Sequence of chain 1.A:
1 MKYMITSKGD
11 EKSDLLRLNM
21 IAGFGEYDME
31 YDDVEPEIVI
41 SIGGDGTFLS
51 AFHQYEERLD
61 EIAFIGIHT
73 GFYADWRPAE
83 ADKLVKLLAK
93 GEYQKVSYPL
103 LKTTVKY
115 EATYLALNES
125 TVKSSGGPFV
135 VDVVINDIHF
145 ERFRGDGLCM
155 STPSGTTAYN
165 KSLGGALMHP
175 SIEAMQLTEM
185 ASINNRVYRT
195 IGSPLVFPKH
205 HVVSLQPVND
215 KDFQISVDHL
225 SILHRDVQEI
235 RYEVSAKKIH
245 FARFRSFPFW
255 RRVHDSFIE

Sequence of chain 4.A:
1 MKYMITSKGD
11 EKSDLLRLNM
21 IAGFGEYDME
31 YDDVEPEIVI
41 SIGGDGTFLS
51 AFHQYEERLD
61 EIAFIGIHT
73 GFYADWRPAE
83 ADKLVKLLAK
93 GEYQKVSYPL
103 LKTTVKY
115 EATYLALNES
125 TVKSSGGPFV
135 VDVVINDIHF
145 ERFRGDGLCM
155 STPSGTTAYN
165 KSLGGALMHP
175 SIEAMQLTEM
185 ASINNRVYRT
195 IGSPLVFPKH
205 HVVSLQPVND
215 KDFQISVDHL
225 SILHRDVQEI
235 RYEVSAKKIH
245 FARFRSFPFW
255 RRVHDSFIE

This protein binds this small molecule.
Small molecule (SMILES): Nc1ncnc2c1ncn2[C@@H]1O[C@H](CO[P](=O)(O)O[P](=O)(O)OC[C@H]2O[C@@H](n3cnc4c(N)ncnc43)[C@H](O)[C@@H]2O)[C@@H](O)[C@H]1O

Binding-site contacts:
Ligand atom N1B contacts residue ILE187 of chain 1.A at 3.2 Å.
Ligand atom N6A contacts residue ASN122 of chain 4.A at 3.0 Å (h-bond).
Ligand atom C3E contacts residue ASN122 of chain 4.A at 3.7 Å.
Ligand atom N3B contacts residue TYR163 of chain 4.A at 3.3 Å (h-bond).
Ligand atom C2A contacts residue PHE74 of chain 4.A at 3.3 Å (hydrophobic).
Ligand atom C2B contacts residue SER166 of chain 4.A at 3.1 Å.
Ligand atom O1B contacts residue HIS223 of chain 4.A at 2.9 Å.
Ligand atom N1A contacts residue ALA162 of chain 4.A at 3.7 Å.
Ligand atom C5D contacts residue ILE187 of chain 1.A at 3.7 Å (hydrophobic).
Ligand atom N6B contacts residue ALA185 of chain 1.A at 3.3 Å (h-bond).
Ligand atom C5A contacts residue ASN122 of chain 4.A at 3.8 Å.
Ligand atom C8A contacts residue ASN122 of chain 4.A at 3.7 Å.
Ligand atom O2E contacts residue GLU123 of chain 4.A at 2.2 Å (salt-bridge).
Ligand atom C2B contacts residue ILE187 of chain 1.A at 3.5 Å (hydrophobic).
Ligand atom C5A contacts residue ALA162 of chain 4.A at 3.7 Å (hydrophobic).
Ligand atom N6A contacts residue THR161 of chain 4.A at 3.6 Å.
Ligand atom N6B contacts residue GLY149 of chain 1.A at 3.7 Å.
Ligand atom N1A contacts residue PHE74 of chain 4.A at 3.5 Å.
Ligand atom C2A contacts residue THR161 of chain 4.A at 3.2 Å.
Ligand atom C3E contacts residue GLU123 of chain 4.A at 3.5 Å.
Ligand atom C2B contacts residue TYR163 of chain 4.A at 3.6 Å (hydrophobic).
Ligand atom N1A contacts residue THR161 of chain 4.A at 2.6 Å (h-bond).
Ligand atom C6A contacts residue ALA162 of chain 4.A at 3.6 Å (hydrophobic).
Ligand atom C6A contacts residue THR161 of chain 4.A at 3.5 Å.
Ligand atom O2E contacts residue TYR163 of chain 4.A at 3.5 Å.
Ligand atom N6B contacts residue TYR163 of chain 4.A at 3.8 Å.
Ligand atom O3E contacts residue ASN122 of chain 4.A at 2.6 Å (h-bond).
Ligand atom N7A contacts residue ASN122 of chain 4.A at 2.9 Å (h-bond).
Ligand atom N6A contacts residue TYR75 of chain 4.A at 3.5 Å (h-bond).
Ligand atom C6B contacts residue TYR163 of chain 4.A at 3.6 Å (hydrophobic).
Ligand atom O3E contacts residue GLU123 of chain 4.A at 3.3 Å (salt-bridge).
Ligand atom C8A contacts residue ASP45 of chain 4.A at 3.6 Å.
Ligand atom C5B contacts residue TYR163 of chain 4.A at 3.6 Å (hydrophobic).
Ligand atom C4B contacts residue TYR163 of chain 4.A at 3.8 Å (hydrophobic).
Ligand atom N1B contacts residue SER166 of chain 4.A at 3.2 Å (h-bond).
Ligand atom C2E contacts residue GLU123 of chain 4.A at 3.2 Å.
Ligand atom N6A contacts residue SER158 of chain 4.A at 3.0 Å (h-bond).
Ligand atom N1B contacts residue TYR163 of chain 4.A at 3.8 Å.
Ligand atom N6B contacts residue ASP150 of chain 1.A at 3.1 Å (salt-bridge).
Ligand atom O2B contacts residue GLY46 of chain 4.A at 2.7 Å.